Sequence of chain 2.A:
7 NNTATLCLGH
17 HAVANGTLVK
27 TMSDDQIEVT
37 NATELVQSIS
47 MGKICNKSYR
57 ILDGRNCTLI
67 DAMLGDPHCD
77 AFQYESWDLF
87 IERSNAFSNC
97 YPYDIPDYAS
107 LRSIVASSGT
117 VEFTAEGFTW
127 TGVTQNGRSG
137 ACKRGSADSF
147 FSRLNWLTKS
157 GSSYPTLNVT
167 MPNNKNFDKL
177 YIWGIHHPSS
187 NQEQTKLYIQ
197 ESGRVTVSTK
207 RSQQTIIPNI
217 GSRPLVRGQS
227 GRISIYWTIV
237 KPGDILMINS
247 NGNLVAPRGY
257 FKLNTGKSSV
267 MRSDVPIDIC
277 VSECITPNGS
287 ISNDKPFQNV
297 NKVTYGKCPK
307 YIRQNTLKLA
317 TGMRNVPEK

Sequence of chain 1.A:
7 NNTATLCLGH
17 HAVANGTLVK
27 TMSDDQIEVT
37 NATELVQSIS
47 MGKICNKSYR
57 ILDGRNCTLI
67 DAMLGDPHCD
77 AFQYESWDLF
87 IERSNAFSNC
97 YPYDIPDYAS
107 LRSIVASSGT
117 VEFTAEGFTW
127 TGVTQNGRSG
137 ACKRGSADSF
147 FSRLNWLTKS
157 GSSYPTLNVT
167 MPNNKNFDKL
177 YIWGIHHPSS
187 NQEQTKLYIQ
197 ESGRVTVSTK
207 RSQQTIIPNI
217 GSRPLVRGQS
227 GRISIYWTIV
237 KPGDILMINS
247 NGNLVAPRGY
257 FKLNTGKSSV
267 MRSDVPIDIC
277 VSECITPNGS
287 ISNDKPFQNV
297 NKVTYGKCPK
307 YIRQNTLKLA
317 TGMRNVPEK

Binding-site contacts:
Ligand atom C2 contacts residue ASN164 of chain 1.A at 2.4 Å.
Ligand atom C6 contacts residue MET243 of chain 1.A at 4.4 Å (hydrophobic).
Ligand atom O7 contacts residue ASN164 of chain 1.A at 4.3 Å.
Ligand atom O7 contacts residue ARG219 of chain 2.A at 4.4 Å.
Ligand atom C1 contacts residue ASN164 of chain 1.A at 1.4 Å.
Ligand atom C7 contacts residue SER218 of chain 2.A at 4.1 Å.
Ligand atom C6 contacts residue THR166 of chain 1.A at 4.2 Å.
Ligand atom O7 contacts residue LEU221 of chain 2.A at 3.0 Å (h-bond).
Ligand atom C4 contacts residue LEU221 of chain 2.A at 4.2 Å (hydrophobic).
Ligand atom O7 contacts residue SER218 of chain 2.A at 3.8 Å.
Ligand atom C2 contacts residue LEU221 of chain 2.A at 4.1 Å (hydrophobic).
Ligand atom O5 contacts residue ASN164 of chain 1.A at 2.4 Å (h-bond).
Ligand atom C8 contacts residue MET243 of chain 1.A at 4.0 Å (hydrophobic).
Ligand atom C5 contacts residue ASN164 of chain 1.A at 3.6 Å.
Ligand atom C5 contacts residue MET243 of chain 1.A at 3.9 Å (hydrophobic).
Ligand atom C7 contacts residue LEU221 of chain 2.A at 4.0 Å (hydrophobic).
Ligand atom C3 contacts residue LEU221 of chain 2.A at 4.2 Å (hydrophobic).
Ligand atom C5 contacts residue LEU221 of chain 2.A at 4.4 Å (hydrophobic).
Ligand atom O6 contacts residue THR166 of chain 1.A at 4.2 Å.
Ligand atom O3 contacts residue LEU221 of chain 2.A at 3.9 Å.
Ligand atom C8 contacts residue ILE241 of chain 1.A at 3.5 Å (hydrophobic).
Ligand atom C8 contacts residue ASN164 of chain 1.A at 3.7 Å.
Ligand atom C7 contacts residue PRO220 of chain 2.A at 4.4 Å (hydrophobic).
Ligand atom N2 contacts residue ASN164 of chain 1.A at 2.8 Å (h-bond).
Ligand atom C1 contacts residue LEU221 of chain 2.A at 4.5 Å (hydrophobic).
Ligand atom C8 contacts residue LEU221 of chain 2.A at 4.5 Å (hydrophobic).
Ligand atom O7 contacts residue MET243 of chain 1.A at 4.1 Å.
Ligand atom O7 contacts residue PRO220 of chain 2.A at 3.6 Å.
Ligand atom C3 contacts residue ASN164 of chain 1.A at 3.8 Å.
Ligand atom O5 contacts residue LEU221 of chain 2.A at 4.5 Å.
Ligand atom C4 contacts residue ASN164 of chain 1.A at 4.2 Å.
Ligand atom C8 contacts residue PRO220 of chain 2.A at 4.3 Å (hydrophobic).
Ligand atom C7 contacts residue ASN164 of chain 1.A at 3.4 Å.
Ligand atom O5 contacts residue MET243 of chain 1.A at 4.4 Å.
Ligand atom N2 contacts residue SER218 of chain 2.A at 3.5 Å (h-bond).
Ligand atom C7 contacts residue MET243 of chain 1.A at 4.3 Å (hydrophobic).

This protein binds this small molecule.
Small molecule (SMILES): CC(=O)N[C@H]1[C@H](O[C@H]2[C@H](O)[C@@H](NC(C)=O)CO[C@@H]2CO)O[C@H](CO)[C@@H](O[C@@H]2O[C@H](CO[C@H]3O[C@H](CO)[C@@H](O)[C@H](O)[C@@H]3O)[C@@H](O)[C@H](O[C@H]3O[C@H](CO)[C@@H](O)[C@H](O)[C@@H]3O)[C@@H]2O)[C@@H]1O